Sequence of chain 1.B:
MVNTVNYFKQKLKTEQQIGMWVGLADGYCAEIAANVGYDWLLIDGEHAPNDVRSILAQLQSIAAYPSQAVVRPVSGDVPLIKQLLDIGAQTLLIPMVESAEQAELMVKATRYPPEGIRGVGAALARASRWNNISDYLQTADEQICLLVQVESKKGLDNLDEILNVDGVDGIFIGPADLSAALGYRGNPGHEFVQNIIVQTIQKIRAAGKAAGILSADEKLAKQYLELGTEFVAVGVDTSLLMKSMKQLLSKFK

Sequence of chain 1.A:
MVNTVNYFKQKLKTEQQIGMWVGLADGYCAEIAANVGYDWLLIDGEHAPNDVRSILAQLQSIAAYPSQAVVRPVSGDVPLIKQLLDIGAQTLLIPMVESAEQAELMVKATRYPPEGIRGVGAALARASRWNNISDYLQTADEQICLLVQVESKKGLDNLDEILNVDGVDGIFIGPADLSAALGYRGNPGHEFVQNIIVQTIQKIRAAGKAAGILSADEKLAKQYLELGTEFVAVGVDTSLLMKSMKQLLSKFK

Binding-site contacts:
Ligand atom OXT contacts residue ZN1 of chain 1.F at 4.2 Å.
Ligand atom CA contacts residue GLU151 of chain 1.A at 3.8 Å.
Ligand atom CA contacts residue ARG72 of chain 1.A at 3.8 Å.
Ligand atom C contacts residue GLY174 of chain 1.A at 3.3 Å.
Ligand atom C contacts residue ZN1 of chain 1.F at 2.9 Å.
Ligand atom OXT contacts residue HBA1 of chain 1.E at 4.3 Å.
Ligand atom OXT contacts residue PRO175 of chain 1.A at 3.0 Å (h-bond).
Ligand atom CB contacts residue GLY174 of chain 1.A at 4.0 Å.
Ligand atom CA contacts residue ZN1 of chain 1.F at 2.9 Å.
Ligand atom O3 contacts residue ASP177 of chain 1.A at 4.2 Å.
Ligand atom C contacts residue GLU151 of chain 1.A at 3.8 Å.
Ligand atom OXT contacts residue ASP177 of chain 1.A at 4.0 Å.
Ligand atom OXT contacts residue ALA176 of chain 1.A at 2.8 Å (h-bond).
Ligand atom O contacts residue PRO175 of chain 1.A at 4.2 Å.
Ligand atom O3 contacts residue GLU151 of chain 1.A at 3.2 Å (salt-bridge).
Ligand atom C contacts residue ALA176 of chain 1.A at 3.6 Å (hydrophobic).
Ligand atom O3 contacts residue ARG72 of chain 1.A at 2.8 Å (salt-bridge).
Ligand atom C contacts residue HBA1 of chain 1.E at 3.8 Å.
Ligand atom CB contacts residue PHE172 of chain 1.A at 3.7 Å (hydrophobic).
Ligand atom O3 contacts residue HBA1 of chain 1.E at 2.9 Å (h-bond).
Ligand atom CA contacts residue HBA1 of chain 1.E at 3.0 Å.
Ligand atom O3 contacts residue GLN149 of chain 1.A at 3.1 Å (h-bond).
Ligand atom CA contacts residue GLY174 of chain 1.A at 3.6 Å.
Ligand atom O contacts residue ZN1 of chain 1.F at 2.2 Å.
Ligand atom C contacts residue PRO175 of chain 1.A at 3.8 Å (hydrophobic).
Ligand atom O contacts residue GLU151 of chain 1.A at 3.1 Å (salt-bridge).
Ligand atom O contacts residue HBA1 of chain 1.E at 4.2 Å.
Ligand atom O contacts residue GLY174 of chain 1.A at 3.6 Å.
Ligand atom CB contacts residue TRP21 of chain 1.A at 4.3 Å (hydrophobic).
Ligand atom O3 contacts residue ZN1 of chain 1.F at 2.1 Å.
Ligand atom O contacts residue ALA176 of chain 1.A at 3.6 Å.
Ligand atom CB contacts residue HBA1 of chain 1.E at 3.3 Å.
Ligand atom O contacts residue ASP177 of chain 1.A at 3.0 Å (salt-bridge).
Ligand atom O3 contacts residue GLY174 of chain 1.A at 4.0 Å.
Ligand atom CB contacts residue LEU214 of chain 1.A at 3.9 Å (hydrophobic).
Ligand atom OXT contacts residue GLY174 of chain 1.A at 3.2 Å.
Ligand atom CB contacts residue ARG72 of chain 1.A at 4.1 Å.
Ligand atom C contacts residue ASP177 of chain 1.A at 3.9 Å.
Ligand atom CA contacts residue GLN149 of chain 1.A at 3.9 Å.
Ligand atom O contacts residue VAL120 of chain 1.B at 4.0 Å.

This small molecule binds to this protein.
Small molecule (SMILES): CC(=O)C(=O)O